Binding-site contacts:
Ligand atom C15 contacts residue GLU185 of chain 1.A at 3.4 Å.
Ligand atom C12 contacts residue TYR113 of chain 1.B at 3.3 Å (hydrophobic).
Ligand atom O3 contacts residue TYR143 of chain 1.A at 2.8 Å (h-bond).
Ligand atom C7 contacts residue TRP175 of chain 1.A at 3.3 Å (hydrophobic).
Ligand atom N1 contacts residue ASP205 of chain 1.A at 3.7 Å.
Ligand atom C5 contacts residue TRP175 of chain 1.A at 3.6 Å (hydrophobic).
Ligand atom C2 contacts residue TRP175 of chain 1.A at 3.5 Å (hydrophobic).
Ligand atom C10 contacts residue LEU206 of chain 1.A at 3.8 Å (hydrophobic).
Ligand atom C3 contacts residue GLU185 of chain 1.A at 3.5 Å.
Ligand atom S1 contacts residue TYR143 of chain 1.A at 2.0 Å (h-bond).
Ligand atom C3 contacts residue TRP175 of chain 1.A at 3.5 Å (hydrophobic).
Ligand atom N4 contacts residue ILE219 of chain 1.A at 3.8 Å.
Ligand atom C9 contacts residue LYS207 of chain 1.A at 3.8 Å.
Ligand atom N3 contacts residue LEU206 of chain 1.A at 3.8 Å.
Ligand atom C2 contacts residue GLU185 of chain 1.A at 3.4 Å.
Ligand atom O1 contacts residue TRP175 of chain 1.A at 3.3 Å.
Ligand atom C12 contacts residue TYR143 of chain 1.A at 2.9 Å (hydrophobic).
Ligand atom C11 contacts residue TYR143 of chain 1.A at 2.7 Å (hydrophobic).
Ligand atom N3 contacts residue PRO204 of chain 1.A at 2.9 Å (h-bond).
Ligand atom C6 contacts residue TRP175 of chain 1.A at 3.3 Å (hydrophobic).
Ligand atom C4 contacts residue TRP175 of chain 1.A at 3.4 Å (hydrophobic).
Ligand atom C15 contacts residue LEU206 of chain 1.A at 3.7 Å (hydrophobic).
Ligand atom C14 contacts residue TRP175 of chain 1.A at 3.7 Å (hydrophobic).
Ligand atom C4 contacts residue LEU206 of chain 1.A at 3.7 Å (hydrophobic).
Ligand atom C6 contacts residue TYR113 of chain 1.B at 3.7 Å (hydrophobic).
Ligand atom N1 contacts residue LEU206 of chain 1.A at 3.1 Å (h-bond).
Ligand atom O2 contacts residue TYR143 of chain 1.A at 2.8 Å (h-bond).
Ligand atom C2 contacts residue ASN110 of chain 1.B at 3.6 Å.
Ligand atom O3 contacts residue VAL132 of chain 1.A at 3.5 Å.
Ligand atom C13 contacts residue TYR113 of chain 1.B at 3.4 Å (hydrophobic).
Ligand atom N3 contacts residue ILE203 of chain 1.A at 3.8 Å.
Ligand atom C1 contacts residue TYR113 of chain 1.B at 3.5 Å (hydrophobic).
Ligand atom N3 contacts residue GLU185 of chain 1.A at 2.8 Å (salt-bridge).
Ligand atom N1 contacts residue ILE219 of chain 1.A at 3.6 Å.
Ligand atom C1 contacts residue TRP175 of chain 1.A at 3.4 Å (hydrophobic).
Ligand atom O3 contacts residue THR130 of chain 1.A at 3.5 Å.
Ligand atom N4 contacts residue ASP205 of chain 1.A at 2.9 Å (salt-bridge).
Ligand atom N3 contacts residue ARG188 of chain 1.A at 3.6 Å (salt-bridge).
Ligand atom C14 contacts residue LEU206 of chain 1.A at 3.5 Å (hydrophobic).
Ligand atom N2 contacts residue GLU185 of chain 1.A at 2.7 Å (salt-bridge).

The protein below binds the small molecule below.
Small molecule (SMILES): Nc1nc(N)c2c(OCc3ccc(S(=O)(=O)O)cc3)cccc2n1

Sequence of chain 1.B:
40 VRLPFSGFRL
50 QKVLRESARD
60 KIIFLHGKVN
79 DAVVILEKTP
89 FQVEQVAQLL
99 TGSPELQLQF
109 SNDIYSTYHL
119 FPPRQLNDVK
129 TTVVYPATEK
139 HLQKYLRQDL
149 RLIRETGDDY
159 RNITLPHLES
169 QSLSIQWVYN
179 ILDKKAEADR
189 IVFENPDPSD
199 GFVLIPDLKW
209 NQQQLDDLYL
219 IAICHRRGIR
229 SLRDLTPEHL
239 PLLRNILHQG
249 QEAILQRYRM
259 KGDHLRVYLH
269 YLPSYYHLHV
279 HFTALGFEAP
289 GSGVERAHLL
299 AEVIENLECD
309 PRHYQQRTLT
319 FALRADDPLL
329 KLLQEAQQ

Sequence of chain 1.A:
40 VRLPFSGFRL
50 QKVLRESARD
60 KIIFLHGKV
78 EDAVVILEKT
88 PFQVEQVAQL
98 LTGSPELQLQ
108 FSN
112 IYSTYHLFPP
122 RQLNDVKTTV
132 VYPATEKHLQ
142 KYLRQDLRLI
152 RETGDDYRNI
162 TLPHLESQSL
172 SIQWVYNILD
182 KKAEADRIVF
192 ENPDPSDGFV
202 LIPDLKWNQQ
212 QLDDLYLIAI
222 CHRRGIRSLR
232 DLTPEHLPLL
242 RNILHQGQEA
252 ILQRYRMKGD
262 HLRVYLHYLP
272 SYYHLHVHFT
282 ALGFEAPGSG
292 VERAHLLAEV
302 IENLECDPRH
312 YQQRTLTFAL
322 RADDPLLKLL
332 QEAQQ